This small molecule binds to this protein.
Small molecule (SMILES): Nc1ncnc2c1ncn2[C@@H]1O[C@H](CO[P](=O)(O)O[P](N)(=O)O)[C@@H](O)[C@H]1O

Binding-site contacts:
Ligand atom O3' contacts residue ARG678 of chain 1.A at 2.4 Å (salt-bridge).
Ligand atom N3B contacts residue ASP627 of chain 1.A at 3.4 Å (salt-bridge).
Ligand atom N3 contacts residue LYS515 of chain 1.A at 3.7 Å.
Ligand atom C4 contacts residue PHE487 of chain 1.A at 3.4 Å (hydrophobic).
Ligand atom O1B contacts residue ARG560 of chain 1.A at 2.6 Å (salt-bridge).
Ligand atom N1 contacts residue LYS515 of chain 1.A at 3.0 Å.
Ligand atom O1A contacts residue GLY626 of chain 1.A at 2.9 Å.
Ligand atom O2' contacts residue ARG678 of chain 1.A at 3.7 Å.
Ligand atom C3' contacts residue ARG560 of chain 1.A at 3.6 Å.
Ligand atom C2 contacts residue LYS515 of chain 1.A at 3.2 Å.
Ligand atom C8 contacts residue PHE487 of chain 1.A at 3.6 Å (hydrophobic).
Ligand atom O2' contacts residue ALA517 of chain 1.A at 3.7 Å.
Ligand atom N1 contacts residue PHE487 of chain 1.A at 3.4 Å.
Ligand atom N9 contacts residue LEU562 of chain 1.A at 3.6 Å.
Ligand atom C6 contacts residue PHE487 of chain 1.A at 3.4 Å (hydrophobic).
Ligand atom N1 contacts residue MET494 of chain 1.A at 3.3 Å.
Ligand atom C2 contacts residue MET494 of chain 1.A at 3.3 Å (hydrophobic).
Ligand atom N6 contacts residue LYS515 of chain 1.A at 3.6 Å (salt-bridge).
Ligand atom C2 contacts residue PHE487 of chain 1.A at 3.4 Å (hydrophobic).
Ligand atom N3B contacts residue PHD351 of chain 1.A at 2.8 Å (h-bond).
Ligand atom O2B contacts residue GLY626 of chain 1.A at 2.7 Å.
Ligand atom N3B contacts residue THR353 of chain 1.A at 2.5 Å (h-bond).
Ligand atom N3B contacts residue THR625 of chain 1.A at 2.9 Å (h-bond).
Ligand atom N3 contacts residue GLY516 of chain 1.A at 3.5 Å.
Ligand atom O2' contacts residue LEU562 of chain 1.A at 3.3 Å.
Ligand atom PB contacts residue ASP627 of chain 1.A at 3.5 Å.
Ligand atom O2A contacts residue ARG489 of chain 1.A at 2.3 Å (salt-bridge).
Ligand atom O3A contacts residue PHD351 of chain 1.A at 3.6 Å.
Ligand atom N3 contacts residue PHE487 of chain 1.A at 3.4 Å.
Ligand atom C4' contacts residue ARG678 of chain 1.A at 3.2 Å.
Ligand atom O3' contacts residue ASP627 of chain 1.A at 3.1 Å (salt-bridge).
Ligand atom O4' contacts residue PHE487 of chain 1.A at 3.2 Å.
Ligand atom C3' contacts residue ARG678 of chain 1.A at 3.3 Å.
Ligand atom C2' contacts residue LEU562 of chain 1.A at 3.7 Å (hydrophobic).
Ligand atom C6 contacts residue LYS515 of chain 1.A at 3.6 Å.
Ligand atom C5 contacts residue PHE487 of chain 1.A at 3.6 Å (hydrophobic).
Ligand atom N6 contacts residue GLU442 of chain 1.A at 3.4 Å.
Ligand atom O1B contacts residue THR353 of chain 1.A at 3.6 Å.
Ligand atom N9 contacts residue PHE487 of chain 1.A at 3.5 Å.
Ligand atom O2B contacts residue ASP627 of chain 1.A at 2.4 Å (salt-bridge).

Sequence of chain 1.A:
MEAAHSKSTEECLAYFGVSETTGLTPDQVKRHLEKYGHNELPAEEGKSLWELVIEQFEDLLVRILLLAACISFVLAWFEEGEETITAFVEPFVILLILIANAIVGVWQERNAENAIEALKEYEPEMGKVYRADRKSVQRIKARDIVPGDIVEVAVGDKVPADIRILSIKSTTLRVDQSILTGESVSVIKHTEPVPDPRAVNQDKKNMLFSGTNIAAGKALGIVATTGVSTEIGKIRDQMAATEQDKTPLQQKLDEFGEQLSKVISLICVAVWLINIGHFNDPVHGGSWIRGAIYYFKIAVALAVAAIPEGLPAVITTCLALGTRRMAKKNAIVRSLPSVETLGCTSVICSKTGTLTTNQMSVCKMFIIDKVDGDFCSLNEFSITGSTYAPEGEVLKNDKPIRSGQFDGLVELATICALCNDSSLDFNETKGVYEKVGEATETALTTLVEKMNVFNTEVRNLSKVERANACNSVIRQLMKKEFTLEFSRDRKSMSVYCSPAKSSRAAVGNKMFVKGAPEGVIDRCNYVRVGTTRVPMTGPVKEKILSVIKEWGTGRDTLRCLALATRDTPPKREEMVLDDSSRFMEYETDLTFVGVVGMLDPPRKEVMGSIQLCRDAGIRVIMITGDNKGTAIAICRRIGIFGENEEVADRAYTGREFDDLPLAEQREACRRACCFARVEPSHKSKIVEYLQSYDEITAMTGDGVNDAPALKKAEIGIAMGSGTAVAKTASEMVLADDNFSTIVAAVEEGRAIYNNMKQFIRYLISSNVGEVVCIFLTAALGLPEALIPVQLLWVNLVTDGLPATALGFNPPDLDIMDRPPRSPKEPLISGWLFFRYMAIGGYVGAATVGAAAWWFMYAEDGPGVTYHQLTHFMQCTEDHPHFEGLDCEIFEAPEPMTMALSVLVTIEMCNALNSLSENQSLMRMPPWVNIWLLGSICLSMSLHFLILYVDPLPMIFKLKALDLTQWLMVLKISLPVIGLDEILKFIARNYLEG